Binding-site contacts:
Ligand atom C2 contacts residue ASN107 of chain 1.F at 2.5 Å.
Ligand atom C2 contacts residue GLU110 of chain 1.F at 3.4 Å.
Ligand atom O5 contacts residue GLU110 of chain 1.F at 4.5 Å.
Ligand atom N2 contacts residue ASN107 of chain 1.F at 3.0 Å (h-bond).
Ligand atom C2 contacts residue SER109 of chain 1.F at 4.3 Å.
Ligand atom C7 contacts residue GLU110 of chain 1.F at 3.7 Å.
Ligand atom C5 contacts residue ASN107 of chain 1.F at 3.6 Å.
Ligand atom N2 contacts residue SER109 of chain 1.F at 3.2 Å (h-bond).
Ligand atom C3 contacts residue GLU110 of chain 1.F at 3.5 Å.
Ligand atom C4 contacts residue ASN107 of chain 1.F at 4.2 Å.
Ligand atom N2 contacts residue GLU110 of chain 1.F at 2.7 Å (salt-bridge).
Ligand atom C7 contacts residue ASN107 of chain 1.F at 4.2 Å.
Ligand atom C8 contacts residue GLU110 of chain 1.F at 3.8 Å.
Ligand atom C3 contacts residue ASN107 of chain 1.F at 3.8 Å.
Ligand atom C1 contacts residue ASN107 of chain 1.F at 1.4 Å.
Ligand atom C8 contacts residue SER109 of chain 1.F at 3.1 Å.
Ligand atom C7 contacts residue SER109 of chain 1.F at 3.6 Å.
Ligand atom C1 contacts residue GLU110 of chain 1.F at 3.2 Å.
Ligand atom O3 contacts residue GLU110 of chain 1.F at 4.2 Å.
Ligand atom C1 contacts residue SER109 of chain 1.F at 4.3 Å.
Ligand atom O5 contacts residue ASN107 of chain 1.F at 2.3 Å (h-bond).

Sequence of chain 1.F:
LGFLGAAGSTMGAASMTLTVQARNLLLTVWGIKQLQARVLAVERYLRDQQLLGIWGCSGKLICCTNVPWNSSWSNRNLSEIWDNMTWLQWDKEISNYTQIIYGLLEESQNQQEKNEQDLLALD

This protein binds this small molecule.
Small molecule (SMILES): CC(=O)N[C@@H]1[C@@H](O)[C@H](O)[C@@H](CO)O[C@H]1O